This small molecule binds to this protein.
Small molecule (SMILES): CC(=O)N[C@@H]1[C@@H](O)[C@H](O)[C@@H](CO)O[C@H]1O

Sequence of chain 4.B:
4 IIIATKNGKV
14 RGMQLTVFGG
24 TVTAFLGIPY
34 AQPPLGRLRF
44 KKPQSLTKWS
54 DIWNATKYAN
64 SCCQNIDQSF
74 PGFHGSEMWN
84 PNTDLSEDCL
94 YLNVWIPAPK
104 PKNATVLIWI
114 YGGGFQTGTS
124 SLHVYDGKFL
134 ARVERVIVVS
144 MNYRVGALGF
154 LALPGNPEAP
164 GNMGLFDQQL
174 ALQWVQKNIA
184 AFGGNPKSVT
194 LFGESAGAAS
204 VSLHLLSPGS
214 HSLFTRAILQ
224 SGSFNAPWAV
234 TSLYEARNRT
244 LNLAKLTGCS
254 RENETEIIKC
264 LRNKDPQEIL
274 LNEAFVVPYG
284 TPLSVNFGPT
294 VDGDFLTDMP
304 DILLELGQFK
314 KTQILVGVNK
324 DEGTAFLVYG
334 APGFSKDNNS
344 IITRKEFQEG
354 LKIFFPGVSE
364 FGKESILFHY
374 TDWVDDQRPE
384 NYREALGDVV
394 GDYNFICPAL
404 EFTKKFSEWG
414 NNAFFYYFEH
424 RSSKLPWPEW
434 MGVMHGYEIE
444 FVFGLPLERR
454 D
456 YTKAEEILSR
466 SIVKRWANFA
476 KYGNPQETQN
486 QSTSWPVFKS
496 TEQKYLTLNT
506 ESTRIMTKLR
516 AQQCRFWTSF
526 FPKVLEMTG

Binding-site contacts:
Ligand atom C1 contacts residue ASN106 of chain 4.B at 1.5 Å.
Ligand atom C3 contacts residue ASN106 of chain 4.B at 3.7 Å.
Ligand atom C7 contacts residue ASN106 of chain 4.B at 3.5 Å.
Ligand atom C5 contacts residue ASN106 of chain 4.B at 3.7 Å.
Ligand atom C4 contacts residue ASN106 of chain 4.B at 4.2 Å.
Ligand atom C2 contacts residue ASN188 of chain 4.B at 4.4 Å.
Ligand atom O5 contacts residue ASN188 of chain 4.B at 3.8 Å.
Ligand atom C2 contacts residue ASN106 of chain 4.B at 2.3 Å.
Ligand atom O6 contacts residue ASN188 of chain 4.B at 3.4 Å (h-bond).
Ligand atom C5 contacts residue ASN188 of chain 4.B at 3.6 Å.
Ligand atom C6 contacts residue ASN188 of chain 4.B at 4.1 Å.
Ligand atom C1 contacts residue ASN188 of chain 4.B at 3.6 Å.
Ligand atom C8 contacts residue ASN106 of chain 4.B at 3.5 Å.
Ligand atom O4 contacts residue LYS190 of chain 4.B at 4.0 Å.
Ligand atom C8 contacts residue LYS105 of chain 4.B at 3.7 Å.
Ligand atom O5 contacts residue ASN106 of chain 4.B at 2.5 Å (h-bond).
Ligand atom C3 contacts residue ASN188 of chain 4.B at 4.3 Å.
Ligand atom N2 contacts residue ASN106 of chain 4.B at 2.6 Å (h-bond).